Sequence of chain 2.A:
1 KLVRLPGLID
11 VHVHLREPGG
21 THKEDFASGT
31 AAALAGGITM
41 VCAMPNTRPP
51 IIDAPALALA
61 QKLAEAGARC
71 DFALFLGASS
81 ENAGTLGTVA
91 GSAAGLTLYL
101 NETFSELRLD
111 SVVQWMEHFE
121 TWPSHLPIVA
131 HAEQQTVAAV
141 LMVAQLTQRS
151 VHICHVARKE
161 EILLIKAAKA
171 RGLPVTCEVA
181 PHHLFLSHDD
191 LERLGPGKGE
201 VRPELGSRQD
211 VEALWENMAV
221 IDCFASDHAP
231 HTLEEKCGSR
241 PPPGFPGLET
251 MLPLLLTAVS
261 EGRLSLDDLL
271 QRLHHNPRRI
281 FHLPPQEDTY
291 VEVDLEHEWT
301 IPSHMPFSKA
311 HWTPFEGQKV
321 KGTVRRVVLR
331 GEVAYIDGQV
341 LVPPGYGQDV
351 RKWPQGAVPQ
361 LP

A protein and the small-molecule ligand that binds it are described below.
Small molecule (SMILES): NC(=O)N[C@@H](CC(=O)O)C(=O)O

Binding-site contacts:
Ligand atom C2 contacts residue ARG202 of chain 2.A at 3.5 Å.
Ligand atom C4 contacts residue FMT1 of chain 2.B at 3.3 Å.
Ligand atom O2 contacts residue VAL201 of chain 2.A at 3.7 Å.
Ligand atom O62 contacts residue HIS14 of chain 2.A at 3.2 Å.
Ligand atom O4 contacts residue ZN1 of chain 2.G at 2.2 Å.
Ligand atom N1 contacts residue PRO243 of chain 2.A at 3.1 Å (h-bond).
Ligand atom O62 contacts residue ASN46 of chain 2.A at 2.9 Å (h-bond).
Ligand atom C2 contacts residue GLY244 of chain 2.A at 3.7 Å.
Ligand atom O5 contacts residue HIS14 of chain 2.A at 3.5 Å (h-bond).
Ligand atom C61 contacts residue ARG16 of chain 2.A at 3.4 Å.
Ligand atom O4 contacts residue HIS131 of chain 2.A at 3.0 Å (h-bond).
Ligand atom C4 contacts residue THR103 of chain 2.A at 3.5 Å.
Ligand atom O5 contacts residue FMT1 of chain 2.B at 3.0 Å (h-bond).
Ligand atom C61 contacts residue ALA229 of chain 2.A at 3.6 Å (hydrophobic).
Ligand atom O2 contacts residue PRO243 of chain 2.A at 3.2 Å.
Ligand atom O62 contacts residue ARG16 of chain 2.A at 2.9 Å (salt-bridge).
Ligand atom C6 contacts residue ALA229 of chain 2.A at 3.8 Å (hydrophobic).
Ligand atom O5 contacts residue HIS155 of chain 2.A at 3.5 Å (h-bond).
Ligand atom O4 contacts residue FMT1 of chain 2.B at 3.6 Å.
Ligand atom O61 contacts residue ALA229 of chain 2.A at 3.5 Å.
Ligand atom C5 contacts residue THR103 of chain 2.A at 3.5 Å.
Ligand atom O2 contacts residue ARG202 of chain 2.A at 2.9 Å (salt-bridge).
Ligand atom O5 contacts residue HIS12 of chain 2.A at 3.6 Å (h-bond).
Ligand atom N3 contacts residue ASP227 of chain 2.A at 2.8 Å (salt-bridge).
Ligand atom O5 contacts residue ZN1 of chain 2.G at 2.4 Å.
Ligand atom O61 contacts residue ARG16 of chain 2.A at 2.8 Å (salt-bridge).
Ligand atom C5 contacts residue ZN1 of chain 2.F at 3.6 Å.
Ligand atom O2 contacts residue GLY244 of chain 2.A at 3.2 Å (h-bond).
Ligand atom O61 contacts residue PHE104 of chain 2.A at 3.4 Å.
Ligand atom C61 contacts residue PHE104 of chain 2.A at 3.5 Å (hydrophobic).
Ligand atom O61 contacts residue HIS231 of chain 2.A at 3.1 Å (h-bond).
Ligand atom O5 contacts residue ZN1 of chain 2.F at 1.9 Å.
Ligand atom C2 contacts residue PRO243 of chain 2.A at 3.6 Å (hydrophobic).
Ligand atom C4 contacts residue ZN1 of chain 2.G at 2.6 Å.
Ligand atom O62 contacts residue PHE104 of chain 2.A at 3.5 Å.
Ligand atom C4 contacts residue ZN1 of chain 2.F at 3.0 Å.
Ligand atom O5 contacts residue ASP227 of chain 2.A at 3.1 Å (salt-bridge).
Ligand atom O61 contacts residue PRO243 of chain 2.A at 3.0 Å (h-bond).
Ligand atom N3 contacts residue ARG202 of chain 2.A at 2.8 Å (salt-bridge).
Ligand atom O4 contacts residue THR103 of chain 2.A at 2.7 Å (h-bond).